The small molecule below binds the protein below.
Small molecule (SMILES): Oc1ccc(Br)cc1

Binding-site contacts:
Ligand atom C5 contacts residue GLU391 of chain 1.A at 3.8 Å.
Ligand atom C1 contacts residue ASP463 of chain 1.A at 3.8 Å.
Ligand atom BR4 contacts residue TRP338 of chain 1.A at 4.1 Å.
Ligand atom C6 contacts residue THR392 of chain 1.A at 3.8 Å.
Ligand atom C2 contacts residue ALA467 of chain 1.A at 4.4 Å (hydrophobic).
Ligand atom C1 contacts residue LEU464 of chain 1.A at 3.3 Å (hydrophobic).
Ligand atom C2 contacts residue LEU464 of chain 1.A at 3.9 Å (hydrophobic).
Ligand atom C2 contacts residue ASP463 of chain 1.A at 3.9 Å.
Ligand atom C1 contacts residue GLU391 of chain 1.A at 3.9 Å.
Ligand atom C5 contacts residue LEU464 of chain 1.A at 4.0 Å (hydrophobic).
Ligand atom C3 contacts residue ALA467 of chain 1.A at 4.0 Å (hydrophobic).
Ligand atom BR4 contacts residue THR392 of chain 1.A at 4.0 Å.
Ligand atom O1 contacts residue LEU464 of chain 1.A at 3.2 Å (h-bond).
Ligand atom C2 contacts residue PHE454 of chain 1.A at 4.1 Å (hydrophobic).
Ligand atom C6 contacts residue GLU391 of chain 1.A at 3.4 Å.
Ligand atom C3 contacts residue LEU464 of chain 1.A at 4.4 Å (hydrophobic).
Ligand atom C5 contacts residue THR392 of chain 1.A at 3.8 Å.
Ligand atom O1 contacts residue ASP463 of chain 1.A at 3.5 Å.
Ligand atom C4 contacts residue LEU393 of chain 1.A at 4.0 Å (hydrophobic).
Ligand atom BR4 contacts residue LEU393 of chain 1.A at 3.5 Å.
Ligand atom C6 contacts residue LEU464 of chain 1.A at 3.5 Å (hydrophobic).
Ligand atom C4 contacts residue THR392 of chain 1.A at 4.0 Å.
Ligand atom O1 contacts residue GLU391 of chain 1.A at 4.0 Å.
Ligand atom C1 contacts residue THR392 of chain 1.A at 4.5 Å.
Ligand atom C3 contacts residue LEU393 of chain 1.A at 3.5 Å (hydrophobic).
Ligand atom C4 contacts residue LEU464 of chain 1.A at 4.5 Å (hydrophobic).
Ligand atom C3 contacts residue THR392 of chain 1.A at 4.4 Å.
Ligand atom C2 contacts residue LEU393 of chain 1.A at 4.2 Å (hydrophobic).

Sequence of chain 1.A:
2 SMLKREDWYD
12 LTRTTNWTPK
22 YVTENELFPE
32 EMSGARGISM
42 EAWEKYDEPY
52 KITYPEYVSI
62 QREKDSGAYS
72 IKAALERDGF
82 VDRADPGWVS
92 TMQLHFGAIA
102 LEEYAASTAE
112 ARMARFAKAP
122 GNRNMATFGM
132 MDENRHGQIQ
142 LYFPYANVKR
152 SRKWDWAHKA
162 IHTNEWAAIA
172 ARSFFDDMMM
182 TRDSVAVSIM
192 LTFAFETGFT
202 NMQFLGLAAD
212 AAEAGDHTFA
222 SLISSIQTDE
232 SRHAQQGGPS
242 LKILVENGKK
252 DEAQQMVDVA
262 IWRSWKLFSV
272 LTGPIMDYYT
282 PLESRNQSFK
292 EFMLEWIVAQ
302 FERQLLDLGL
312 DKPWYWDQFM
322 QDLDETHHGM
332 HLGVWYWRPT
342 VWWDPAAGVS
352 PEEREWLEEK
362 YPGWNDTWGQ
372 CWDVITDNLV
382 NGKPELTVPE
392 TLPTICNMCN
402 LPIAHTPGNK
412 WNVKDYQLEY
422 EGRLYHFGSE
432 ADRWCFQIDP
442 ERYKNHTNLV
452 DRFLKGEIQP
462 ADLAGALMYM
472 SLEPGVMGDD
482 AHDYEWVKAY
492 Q